Binding-site contacts:
Ligand atom C7 contacts residue ASN223 of chain 1.A at 3.5 Å.
Ligand atom C8 contacts residue LYS222 of chain 1.A at 3.6 Å.
Ligand atom C5 contacts residue ASN223 of chain 1.A at 3.6 Å.
Ligand atom O5 contacts residue ASN223 of chain 1.A at 2.3 Å (h-bond).
Ligand atom C3 contacts residue ASN223 of chain 1.A at 3.8 Å.
Ligand atom C4 contacts residue ASN223 of chain 1.A at 4.2 Å.
Ligand atom N2 contacts residue ASN223 of chain 1.A at 2.9 Å (h-bond).
Ligand atom N2 contacts residue LYS222 of chain 1.A at 4.3 Å.
Ligand atom C7 contacts residue LYS222 of chain 1.A at 4.2 Å.
Ligand atom C2 contacts residue ASN223 of chain 1.A at 2.5 Å.
Ligand atom O7 contacts residue ASN223 of chain 1.A at 3.7 Å.
Ligand atom C1 contacts residue ASN223 of chain 1.A at 1.4 Å.

Sequence of chain 1.A:
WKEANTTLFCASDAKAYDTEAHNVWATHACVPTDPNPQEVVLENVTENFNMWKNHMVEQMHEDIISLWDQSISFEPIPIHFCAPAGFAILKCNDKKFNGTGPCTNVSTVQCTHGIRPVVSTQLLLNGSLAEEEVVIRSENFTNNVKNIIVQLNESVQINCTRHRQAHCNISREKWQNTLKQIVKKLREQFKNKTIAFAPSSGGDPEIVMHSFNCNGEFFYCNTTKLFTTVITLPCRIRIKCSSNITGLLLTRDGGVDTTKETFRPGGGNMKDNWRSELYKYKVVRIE

The small molecule below binds the protein below.
Small molecule (SMILES): CC(=O)N[C@@H]1[C@@H](O)[C@H](O)[C@@H](CO)O[C@H]1O